A small-molecule ligand and the protein it binds are described below.
Small molecule (SMILES): CC(C)C1=CC2=CC[C@@H]3[C@](C)(CCC[C@@]3(C)C(=O)N[C@@H](Cc3c[nH]c4ccccc34)C(=O)O)[C@H]2CC1

Binding-site contacts:
Ligand atom CH2 contacts residue GLN74 of chain 1.B at 3.8 Å.
Ligand atom NE1 contacts residue LEU189 of chain 1.B at 3.3 Å (h-bond).
Ligand atom C contacts residue SER73 of chain 1.B at 3.6 Å.
Ligand atom C5 contacts residue PRO26 of chain 1.B at 3.7 Å (hydrophobic).
Ligand atom C16 contacts residue MET186 of chain 1.B at 3.8 Å (hydrophobic).
Ligand atom O contacts residue SER73 of chain 1.B at 3.5 Å.
Ligand atom CH2 contacts residue ARG48 of chain 1.B at 3.5 Å.
Ligand atom C3 contacts residue LEU30 of chain 1.B at 3.5 Å (hydrophobic).
Ligand atom C8 contacts residue VAL27 of chain 1.B at 3.5 Å (hydrophobic).
Ligand atom C10 contacts residue ALA331 of chain 1.B at 3.7 Å (hydrophobic).
Ligand atom CB contacts residue TYR52 of chain 1.B at 3.7 Å (hydrophobic).
Ligand atom CZ3 contacts residue GLN74 of chain 1.B at 3.5 Å.
Ligand atom C15 contacts residue LEU438 of chain 1.B at 3.5 Å (hydrophobic).
Ligand atom O1 contacts residue TYR52 of chain 1.B at 2.5 Å (h-bond).
Ligand atom CE2 contacts residue LEU189 of chain 1.B at 3.6 Å (hydrophobic).
Ligand atom C10 contacts residue MET355 of chain 1.B at 3.8 Å (hydrophobic).
Ligand atom C19 contacts residue PHE88 of chain 1.B at 3.5 Å (hydrophobic).
Ligand atom CE2 contacts residue ARG48 of chain 1.B at 3.6 Å.
Ligand atom C20 contacts residue LEU76 of chain 1.B at 3.6 Å (hydrophobic).
Ligand atom C19 contacts residue LEU438 of chain 1.B at 3.3 Å (hydrophobic).
Ligand atom C20 contacts residue LEU438 of chain 1.B at 3.3 Å (hydrophobic).
Ligand atom CB contacts residue ARG48 of chain 1.B at 3.7 Å.
Ligand atom OXT contacts residue ALA75 of chain 1.B at 2.9 Å (h-bond).
Ligand atom O contacts residue GLN74 of chain 1.B at 2.6 Å (h-bond).
Ligand atom CZ2 contacts residue LEU189 of chain 1.B at 3.3 Å (hydrophobic).
Ligand atom C18 contacts residue PHE88 of chain 1.B at 3.7 Å (hydrophobic).
Ligand atom OXT contacts residue SER73 of chain 1.B at 3.6 Å.
Ligand atom CG contacts residue ARG48 of chain 1.B at 3.2 Å.
Ligand atom CD1 contacts residue ARG48 of chain 1.B at 3.7 Å.
Ligand atom CZ3 contacts residue ARG48 of chain 1.B at 3.0 Å.
Ligand atom CD2 contacts residue ARG48 of chain 1.B at 3.1 Å.
Ligand atom C contacts residue GLN74 of chain 1.B at 3.3 Å.
Ligand atom C16 contacts residue LEU438 of chain 1.B at 3.4 Å (hydrophobic).
Ligand atom CE3 contacts residue GLN74 of chain 1.B at 3.6 Å.
Ligand atom C20 contacts residue VAL79 of chain 1.B at 3.7 Å (hydrophobic).
Ligand atom C14 contacts residue ALA75 of chain 1.B at 3.8 Å (hydrophobic).
Ligand atom OXT contacts residue GLN74 of chain 1.B at 3.2 Å (h-bond).
Ligand atom CE3 contacts residue ARG48 of chain 1.B at 3.0 Å.
Ligand atom C1 contacts residue TYR52 of chain 1.B at 3.6 Å (hydrophobic).
Ligand atom CD1 contacts residue LEU21 of chain 1.B at 3.2 Å (hydrophobic).

Sequence of chain 1.B:
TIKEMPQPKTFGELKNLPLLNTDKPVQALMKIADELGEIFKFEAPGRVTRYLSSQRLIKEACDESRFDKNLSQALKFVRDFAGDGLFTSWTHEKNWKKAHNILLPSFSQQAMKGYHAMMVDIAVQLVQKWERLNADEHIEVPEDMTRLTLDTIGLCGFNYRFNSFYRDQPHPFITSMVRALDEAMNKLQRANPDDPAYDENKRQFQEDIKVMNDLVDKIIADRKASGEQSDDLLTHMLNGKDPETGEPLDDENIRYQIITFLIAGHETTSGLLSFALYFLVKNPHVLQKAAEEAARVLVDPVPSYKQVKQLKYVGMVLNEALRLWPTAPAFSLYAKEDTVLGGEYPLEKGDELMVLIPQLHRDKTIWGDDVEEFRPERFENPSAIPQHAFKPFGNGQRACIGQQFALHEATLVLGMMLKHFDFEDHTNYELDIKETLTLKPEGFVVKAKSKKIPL